Binding-site contacts:
Ligand atom C5 contacts residue ASN657 of chain 1.C at 3.7 Å.
Ligand atom C7 contacts residue ASN657 of chain 1.C at 3.6 Å.
Ligand atom C1 contacts residue ASN657 of chain 1.C at 1.4 Å.
Ligand atom C2 contacts residue ASN657 of chain 1.C at 2.4 Å.
Ligand atom N2 contacts residue ASN657 of chain 1.C at 2.9 Å (h-bond).
Ligand atom C8 contacts residue HIS655 of chain 1.C at 4.2 Å.
Ligand atom O7 contacts residue ASN657 of chain 1.C at 3.8 Å.
Ligand atom C4 contacts residue ASN657 of chain 1.C at 4.2 Å.
Ligand atom C3 contacts residue ASN657 of chain 1.C at 3.8 Å.
Ligand atom O5 contacts residue ASN657 of chain 1.C at 2.4 Å (h-bond).

A protein and the small-molecule ligand that binds it are described below.
Small molecule (SMILES): CC(=O)N[C@@H]1[C@@H](O)[C@H](O)[C@@H](CO)O[C@H]1O

Sequence of chain 1.C:
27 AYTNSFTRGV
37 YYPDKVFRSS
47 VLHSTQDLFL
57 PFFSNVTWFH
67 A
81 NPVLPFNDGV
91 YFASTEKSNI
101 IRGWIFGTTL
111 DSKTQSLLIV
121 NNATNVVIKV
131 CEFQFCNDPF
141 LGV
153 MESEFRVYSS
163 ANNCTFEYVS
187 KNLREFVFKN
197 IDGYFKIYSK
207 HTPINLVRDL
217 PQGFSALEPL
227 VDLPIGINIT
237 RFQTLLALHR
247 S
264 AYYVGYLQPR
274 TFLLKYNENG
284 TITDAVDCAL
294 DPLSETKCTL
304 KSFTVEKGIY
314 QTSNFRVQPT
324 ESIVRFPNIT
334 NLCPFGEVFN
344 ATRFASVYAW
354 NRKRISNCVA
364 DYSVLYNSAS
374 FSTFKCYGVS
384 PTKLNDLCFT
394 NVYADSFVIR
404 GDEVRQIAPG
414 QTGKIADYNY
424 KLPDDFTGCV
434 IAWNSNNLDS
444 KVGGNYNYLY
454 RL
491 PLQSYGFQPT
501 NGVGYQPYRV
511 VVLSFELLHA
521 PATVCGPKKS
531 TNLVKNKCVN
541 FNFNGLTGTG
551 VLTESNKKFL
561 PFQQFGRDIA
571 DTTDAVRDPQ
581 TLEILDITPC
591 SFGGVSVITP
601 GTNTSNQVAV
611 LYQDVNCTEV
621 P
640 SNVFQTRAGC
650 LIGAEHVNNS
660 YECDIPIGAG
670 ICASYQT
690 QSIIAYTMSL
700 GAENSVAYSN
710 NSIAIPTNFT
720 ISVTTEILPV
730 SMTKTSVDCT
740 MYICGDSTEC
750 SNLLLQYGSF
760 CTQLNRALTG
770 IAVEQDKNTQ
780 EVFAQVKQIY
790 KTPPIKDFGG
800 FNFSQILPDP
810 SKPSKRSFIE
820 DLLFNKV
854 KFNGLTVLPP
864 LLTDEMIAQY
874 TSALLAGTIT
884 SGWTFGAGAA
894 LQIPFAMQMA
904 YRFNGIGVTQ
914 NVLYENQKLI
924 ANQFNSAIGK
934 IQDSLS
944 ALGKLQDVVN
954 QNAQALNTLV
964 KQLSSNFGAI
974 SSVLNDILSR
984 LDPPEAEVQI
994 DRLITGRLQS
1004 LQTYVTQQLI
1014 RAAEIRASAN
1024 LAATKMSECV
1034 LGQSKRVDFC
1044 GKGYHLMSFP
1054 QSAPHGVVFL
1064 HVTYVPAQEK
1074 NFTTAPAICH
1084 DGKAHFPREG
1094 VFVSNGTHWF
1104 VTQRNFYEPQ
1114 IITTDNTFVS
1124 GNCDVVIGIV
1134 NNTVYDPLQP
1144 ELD